The protein below binds the small molecule below.
Small molecule (SMILES): CSCC[C@H](NC(=O)[C@H](CO)NC(=O)[C@H](Cc1cnc[nH]1)NC(=O)[C@H](CO)NC(=O)[C@@H]1CCCN1C(=O)[C@H](COP(=O)(O)O)NC(=O)[C@H](CCCN=C(N)N)NC(=O)[C@@H]1CCCN1C(=O)[C@@H](N)CCC(=O)O)C(=O)O

Sequence of chain 1.A:
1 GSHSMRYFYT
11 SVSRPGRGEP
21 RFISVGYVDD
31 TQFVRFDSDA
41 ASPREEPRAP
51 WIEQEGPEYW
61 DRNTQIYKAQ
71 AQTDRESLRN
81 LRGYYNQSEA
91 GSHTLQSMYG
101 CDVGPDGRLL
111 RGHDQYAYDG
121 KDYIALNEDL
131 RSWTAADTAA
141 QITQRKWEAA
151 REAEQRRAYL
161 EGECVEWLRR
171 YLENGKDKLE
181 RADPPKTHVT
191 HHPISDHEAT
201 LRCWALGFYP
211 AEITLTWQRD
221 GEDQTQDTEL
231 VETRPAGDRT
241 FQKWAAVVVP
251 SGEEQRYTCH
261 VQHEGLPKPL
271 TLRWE

Binding-site contacts:
Ligand atom OXT contacts residue TYR84 of chain 1.A at 3.3 Å (h-bond).
Ligand atom CE contacts residue TYR116 of chain 1.A at 3.2 Å (hydrophobic).
Ligand atom NH2 contacts residue ASP114 of chain 1.A at 2.9 Å (salt-bridge).
Ligand atom CG contacts residue TYR159 of chain 1.A at 3.4 Å (hydrophobic).
Ligand atom N contacts residue TYR7 of chain 1.A at 3.4 Å (h-bond).
Ligand atom N contacts residue GLU152 of chain 1.A at 3.0 Å (salt-bridge).
Ligand atom CA contacts residue GLN70 of chain 1.A at 3.3 Å.
Ligand atom OG contacts residue LYS146 of chain 1.A at 3.1 Å (salt-bridge).
Ligand atom CD2 contacts residue GLU152 of chain 1.A at 3.2 Å.
Ligand atom CA contacts residue TYR99 of chain 1.A at 3.4 Å (hydrophobic).
Ligand atom NH2 contacts residue TYR116 of chain 1.A at 3.3 Å (h-bond).
Ligand atom N contacts residue GLN70 of chain 1.A at 3.3 Å (h-bond).
Ligand atom CB contacts residue ARG156 of chain 1.A at 3.3 Å.
Ligand atom CD contacts residue TRP167 of chain 1.A at 3.3 Å (hydrophobic).
Ligand atom OXT contacts residue ASN80 of chain 1.A at 2.7 Å (h-bond).
Ligand atom C contacts residue TYR7 of chain 1.A at 3.1 Å (hydrophobic).
Ligand atom O contacts residue TYR84 of chain 1.A at 2.6 Å (h-bond).
Ligand atom O contacts residue GLN155 of chain 1.A at 3.1 Å (h-bond).
Ligand atom N contacts residue TYR171 of chain 1.A at 2.6 Å (h-bond).
Ligand atom CD contacts residue ARG62 of chain 1.A at 3.3 Å.
Ligand atom O contacts residue ARG62 of chain 1.A at 2.9 Å (salt-bridge).
Ligand atom O contacts residue TYR159 of chain 1.A at 2.7 Å (h-bond).
Ligand atom CA contacts residue GLU152 of chain 1.A at 3.4 Å.
Ligand atom N contacts residue TYR99 of chain 1.A at 3.0 Å (h-bond).
Ligand atom OXT contacts residue LYS146 of chain 1.A at 3.1 Å (salt-bridge).
Ligand atom OE1 contacts residue ARG62 of chain 1.A at 3.4 Å (salt-bridge).
Ligand atom CB contacts residue TYR99 of chain 1.A at 3.4 Å (hydrophobic).
Ligand atom CA contacts residue TYR7 of chain 1.A at 3.1 Å (hydrophobic).
Ligand atom O contacts residue LYS146 of chain 1.A at 3.1 Å (salt-bridge).
Ligand atom O contacts residue ILE66 of chain 1.A at 3.2 Å.
Ligand atom O contacts residue THR143 of chain 1.A at 2.8 Å (h-bond).
Ligand atom OG contacts residue GLN70 of chain 1.A at 3.4 Å (h-bond).
Ligand atom O1P contacts residue ARG62 of chain 1.A at 3.1 Å (salt-bridge).
Ligand atom N contacts residue TYR7 of chain 1.A at 3.0 Å (h-bond).
Ligand atom O contacts residue TRP147 of chain 1.A at 3.0 Å (h-bond).
Ligand atom NE contacts residue ARG156 of chain 1.A at 3.4 Å.
Ligand atom N contacts residue SER77 of chain 1.A at 2.9 Å (h-bond).
Ligand atom CD contacts residue GLN155 of chain 1.A at 3.3 Å.
Ligand atom C contacts residue TYR84 of chain 1.A at 3.4 Å (hydrophobic).
Ligand atom CB contacts residue GLU152 of chain 1.A at 3.4 Å.